Binding-site contacts:
Ligand atom N2 contacts residue ASN252 of chain 1.A at 3.0 Å (h-bond).
Ligand atom C7 contacts residue ASN252 of chain 1.A at 4.0 Å.
Ligand atom O6 contacts residue ASP211 of chain 1.A at 3.9 Å.
Ligand atom C1 contacts residue PHE208 of chain 1.A at 4.4 Å (hydrophobic).
Ligand atom C5 contacts residue PHE208 of chain 1.A at 4.4 Å (hydrophobic).
Ligand atom O7 contacts residue SER251 of chain 1.A at 2.5 Å (h-bond).
Ligand atom C5 contacts residue ASN252 of chain 1.A at 3.7 Å.
Ligand atom C1 contacts residue ASN252 of chain 1.A at 1.4 Å.
Ligand atom C4 contacts residue ASN252 of chain 1.A at 4.3 Å.
Ligand atom O6 contacts residue PHE208 of chain 1.A at 4.0 Å.
Ligand atom N2 contacts residue SER251 of chain 1.A at 4.1 Å.
Ligand atom C8 contacts residue ARG205 of chain 1.A at 3.7 Å.
Ligand atom C3 contacts residue ASN252 of chain 1.A at 3.8 Å.
Ligand atom C6 contacts residue PHE208 of chain 1.A at 4.0 Å (hydrophobic).
Ligand atom N2 contacts residue ARG205 of chain 1.A at 4.0 Å.
Ligand atom C2 contacts residue ASN252 of chain 1.A at 2.5 Å.
Ligand atom C7 contacts residue SER251 of chain 1.A at 3.1 Å.
Ligand atom C8 contacts residue SER251 of chain 1.A at 3.4 Å.
Ligand atom O6 contacts residue SER207 of chain 1.A at 3.8 Å.
Ligand atom O5 contacts residue ASN252 of chain 1.A at 2.4 Å (h-bond).
Ligand atom C7 contacts residue ARG205 of chain 1.A at 4.4 Å.
Ligand atom O5 contacts residue PHE208 of chain 1.A at 3.5 Å.

A small-molecule ligand and the protein it binds are described below.
Small molecule (SMILES): CC(=O)N[C@H]1[C@H](O[C@H]2[C@H](O)[C@@H](NC(C)=O)CO[C@@H]2CO)O[C@H](CO)[C@@H](O)[C@@H]1O

Sequence of chain 1.A:
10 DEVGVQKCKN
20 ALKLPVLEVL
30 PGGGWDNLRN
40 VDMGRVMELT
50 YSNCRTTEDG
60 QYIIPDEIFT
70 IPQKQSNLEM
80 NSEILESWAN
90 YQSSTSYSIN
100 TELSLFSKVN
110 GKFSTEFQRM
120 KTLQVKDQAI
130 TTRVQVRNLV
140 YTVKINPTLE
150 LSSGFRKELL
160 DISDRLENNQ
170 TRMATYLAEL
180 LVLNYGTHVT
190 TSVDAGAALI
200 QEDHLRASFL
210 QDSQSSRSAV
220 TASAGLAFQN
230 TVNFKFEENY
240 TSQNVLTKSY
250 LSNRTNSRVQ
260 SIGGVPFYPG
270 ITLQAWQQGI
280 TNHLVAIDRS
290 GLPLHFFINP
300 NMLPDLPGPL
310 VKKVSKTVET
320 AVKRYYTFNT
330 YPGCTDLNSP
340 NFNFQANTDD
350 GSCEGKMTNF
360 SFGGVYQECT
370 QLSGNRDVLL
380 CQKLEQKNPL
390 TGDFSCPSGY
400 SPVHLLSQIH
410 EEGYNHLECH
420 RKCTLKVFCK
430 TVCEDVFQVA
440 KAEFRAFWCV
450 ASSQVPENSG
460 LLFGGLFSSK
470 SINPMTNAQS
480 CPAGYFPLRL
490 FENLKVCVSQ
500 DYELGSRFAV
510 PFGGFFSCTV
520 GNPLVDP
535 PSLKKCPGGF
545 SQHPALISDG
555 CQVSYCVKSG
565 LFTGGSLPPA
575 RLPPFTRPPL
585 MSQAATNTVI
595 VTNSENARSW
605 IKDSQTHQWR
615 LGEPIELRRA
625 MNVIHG